Binding-site contacts:
Ligand atom C10 contacts residue ILE89 of chain 1.B at 3.4 Å (hydrophobic).
Ligand atom C12 contacts residue ILE89 of chain 1.B at 4.3 Å (hydrophobic).
Ligand atom C12 contacts residue PRO98 of chain 1.B at 4.1 Å (hydrophobic).
Ligand atom O01 contacts residue LEU90 of chain 1.B at 3.6 Å.
Ligand atom O01 contacts residue LEU101 of chain 1.C at 2.8 Å (h-bond).
Ligand atom BR1 contacts residue LEU55 of chain 1.B at 3.2 Å.
Ligand atom C12 contacts residue LEU91 of chain 1.B at 3.9 Å (hydrophobic).
Ligand atom N03 contacts residue PRO103 of chain 1.C at 4.1 Å.
Ligand atom N14 contacts residue PRO98 of chain 1.B at 3.7 Å.
Ligand atom BR2 contacts residue ILE120 of chain 1.B at 3.1 Å.
Ligand atom C09 contacts residue ILE89 of chain 1.B at 2.8 Å (hydrophobic).
Ligand atom O07 contacts residue ARG97 of chain 1.B at 3.6 Å.
Ligand atom O01 contacts residue PRO98 of chain 1.B at 4.1 Å.
Ligand atom N14 contacts residue LEU90 of chain 1.B at 4.4 Å.
Ligand atom N14 contacts residue LEU91 of chain 1.B at 3.9 Å.
Ligand atom BR2 contacts residue PHE143 of chain 1.B at 4.0 Å.
Ligand atom N03 contacts residue ILE89 of chain 1.B at 4.3 Å.
Ligand atom C04 contacts residue PRO103 of chain 1.C at 3.5 Å (hydrophobic).
Ligand atom C08 contacts residue PRO98 of chain 1.B at 4.0 Å (hydrophobic).
Ligand atom BR2 contacts residue LEU91 of chain 1.B at 3.6 Å.
Ligand atom BR2 contacts residue GLN122 of chain 1.B at 3.3 Å.
Ligand atom C10 contacts residue LEU91 of chain 1.B at 4.4 Å (hydrophobic).
Ligand atom C09 contacts residue LEU90 of chain 1.B at 4.1 Å (hydrophobic).
Ligand atom N03 contacts residue LEU101 of chain 1.C at 4.4 Å.
Ligand atom O07 contacts residue PRO98 of chain 1.B at 3.4 Å.
Ligand atom N14 contacts residue GLN122 of chain 1.B at 3.9 Å.
Ligand atom C08 contacts residue LEU90 of chain 1.B at 4.1 Å (hydrophobic).
Ligand atom C04 contacts residue LEU101 of chain 1.C at 4.1 Å (hydrophobic).
Ligand atom C02 contacts residue ILE89 of chain 1.B at 4.3 Å (hydrophobic).
Ligand atom C08 contacts residue ILE89 of chain 1.B at 3.6 Å (hydrophobic).
Ligand atom BR1 contacts residue ILE89 of chain 1.B at 3.8 Å.
Ligand atom C02 contacts residue LEU101 of chain 1.C at 3.9 Å (hydrophobic).
Ligand atom C02 contacts residue LEU90 of chain 1.B at 4.1 Å (hydrophobic).
Ligand atom C12 contacts residue ILE120 of chain 1.B at 4.4 Å (hydrophobic).
Ligand atom C02 contacts residue PRO98 of chain 1.B at 4.3 Å (hydrophobic).
Ligand atom C05 contacts residue PRO103 of chain 1.C at 4.2 Å (hydrophobic).
Ligand atom C10 contacts residue LEU90 of chain 1.B at 4.4 Å (hydrophobic).
Ligand atom C06 contacts residue ARG97 of chain 1.B at 3.2 Å.
Ligand atom C04 contacts residue THR102 of chain 1.C at 3.7 Å.
Ligand atom C12 contacts residue GLN122 of chain 1.B at 4.0 Å.

Sequence of chain 1.B:
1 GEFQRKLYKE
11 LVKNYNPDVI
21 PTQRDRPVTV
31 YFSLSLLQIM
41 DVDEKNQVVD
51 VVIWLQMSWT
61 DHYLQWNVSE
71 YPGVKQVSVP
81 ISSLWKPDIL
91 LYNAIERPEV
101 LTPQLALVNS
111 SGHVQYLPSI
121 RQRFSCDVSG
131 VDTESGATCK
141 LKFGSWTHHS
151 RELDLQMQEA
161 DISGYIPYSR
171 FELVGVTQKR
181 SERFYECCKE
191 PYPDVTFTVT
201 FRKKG

A small-molecule ligand and the protein it binds are described below.
Small molecule (SMILES): O=C(NCCCO)c1cc(Br)c(Br)[nH]1

Sequence of chain 1.C:
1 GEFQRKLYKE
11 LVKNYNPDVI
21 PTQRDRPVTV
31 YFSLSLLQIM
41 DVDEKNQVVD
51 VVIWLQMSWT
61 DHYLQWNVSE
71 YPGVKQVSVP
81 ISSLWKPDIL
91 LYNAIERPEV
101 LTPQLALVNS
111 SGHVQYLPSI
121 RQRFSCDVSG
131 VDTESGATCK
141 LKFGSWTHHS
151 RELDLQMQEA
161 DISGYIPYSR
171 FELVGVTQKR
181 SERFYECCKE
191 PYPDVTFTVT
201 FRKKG